The small molecule below binds the protein below.
Small molecule (SMILES): C[C@@H]1NC(=O)[C@H](Cc2ccccc2)NC(=O)[C@@H]2CCCCN[C@H](O)CC[C@H](NC(=O)[C@H](CC(N)=O)NC(=O)[C@H](CC(=O)O)NC(=O)[C@H](Cc3ccc(CC(=O)O)cc3)NC(=O)CNC1=O)C(=O)N[C@H](C(N)=O)CSCC(=O)N2

Sequence of chain 1.B:
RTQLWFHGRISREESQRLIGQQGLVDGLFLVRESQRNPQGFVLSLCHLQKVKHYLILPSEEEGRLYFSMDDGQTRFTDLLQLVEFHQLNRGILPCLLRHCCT

Binding-site contacts:
Ligand atom O2 contacts residue ARG46 of chain 1.B at 3.0 Å (salt-bridge).
Ligand atom C contacts residue HIS67 of chain 1.B at 3.7 Å.
Ligand atom C08 contacts residue ASP85 of chain 1.B at 3.5 Å.
Ligand atom O1 contacts residue ARG46 of chain 1.B at 3.1 Å (salt-bridge).
Ligand atom OD1 contacts residue HIS67 of chain 1.B at 3.8 Å.
Ligand atom CH contacts residue SER48 of chain 1.B at 3.4 Å.
Ligand atom O contacts residue ILE106 of chain 1.B at 3.8 Å.
Ligand atom CO contacts residue VAL56 of chain 1.B at 3.6 Å (hydrophobic).
Ligand atom OD1 contacts residue TYR68 of chain 1.B at 3.3 Å.
Ligand atom CO contacts residue SER48 of chain 1.B at 3.5 Å.
Ligand atom CE1 contacts residue MET83 of chain 1.B at 3.8 Å (hydrophobic).
Ligand atom CE1 contacts residue ARG50 of chain 1.B at 3.2 Å.
Ligand atom ND2 contacts residue MET83 of chain 1.B at 3.0 Å (h-bond).
Ligand atom OD1 contacts residue LEU69 of chain 1.B at 2.9 Å (h-bond).
Ligand atom O contacts residue ARG50 of chain 1.B at 2.8 Å (salt-bridge).
Ligand atom OD2 contacts residue LYS64 of chain 1.B at 3.3 Å (salt-bridge).
Ligand atom O1 contacts residue VAL56 of chain 1.B at 3.6 Å.
Ligand atom CD2 contacts residue LEU69 of chain 1.B at 3.8 Å (hydrophobic).
Ligand atom O contacts residue ARG26 of chain 1.B at 2.5 Å (salt-bridge).
Ligand atom CE2 contacts residue LEU71 of chain 1.B at 3.7 Å (hydrophobic).
Ligand atom CE2 contacts residue VAL56 of chain 1.B at 3.7 Å (hydrophobic).
Ligand atom OD1 contacts residue HIS67 of chain 1.B at 3.0 Å (h-bond).
Ligand atom CG contacts residue LYS66 of chain 1.B at 3.7 Å.
Ligand atom CZ contacts residue ASP85 of chain 1.B at 3.8 Å.
Ligand atom O contacts residue TYR68 of chain 1.B at 3.5 Å.
Ligand atom OD1 contacts residue LYS66 of chain 1.B at 3.5 Å.
Ligand atom CG contacts residue LEU69 of chain 1.B at 3.8 Å (hydrophobic).
Ligand atom S07 contacts residue ASP84 of chain 1.B at 3.7 Å.
Ligand atom C contacts residue TYR68 of chain 1.B at 3.8 Å (hydrophobic).
Ligand atom C contacts residue ARG26 of chain 1.B at 3.6 Å.
Ligand atom O2 contacts residue ARG26 of chain 1.B at 3.2 Å (salt-bridge).
Ligand atom CA contacts residue HIS67 of chain 1.B at 3.6 Å.
Ligand atom CO contacts residue ARG46 of chain 1.B at 3.7 Å.
Ligand atom CB contacts residue HIS67 of chain 1.B at 3.4 Å.
Ligand atom CB contacts residue TYR68 of chain 1.B at 3.7 Å (hydrophobic).
Ligand atom O1 contacts residue SER48 of chain 1.B at 2.8 Å (h-bond).
Ligand atom CA contacts residue HIS67 of chain 1.B at 3.7 Å.
Ligand atom ND2 contacts residue LEU69 of chain 1.B at 3.2 Å (h-bond).
Ligand atom CG contacts residue LEU69 of chain 1.B at 3.5 Å (hydrophobic).
Ligand atom N contacts residue HIS67 of chain 1.B at 2.8 Å (h-bond).